Binding-site contacts:
Ligand atom C7 contacts residue ASN61 of chain 1.A at 3.2 Å.
Ligand atom C4 contacts residue ASN61 of chain 1.A at 4.2 Å.
Ligand atom C5 contacts residue ASN61 of chain 1.A at 3.7 Å.
Ligand atom C1 contacts residue ASN61 of chain 1.A at 1.4 Å.
Ligand atom N2 contacts residue ASN61 of chain 1.A at 2.8 Å (h-bond).
Ligand atom O6 contacts residue ASN61 of chain 1.A at 3.9 Å.
Ligand atom C2 contacts residue ASN61 of chain 1.A at 2.5 Å.
Ligand atom C8 contacts residue ASN61 of chain 1.A at 4.3 Å.
Ligand atom O7 contacts residue ASN61 of chain 1.A at 3.1 Å.
Ligand atom C3 contacts residue ASN61 of chain 1.A at 3.8 Å.
Ligand atom O5 contacts residue THR60 of chain 1.A at 4.4 Å.
Ligand atom O6 contacts residue THR60 of chain 1.A at 3.5 Å (h-bond).
Ligand atom O5 contacts residue ASN61 of chain 1.A at 2.4 Å (h-bond).

This small molecule binds to this protein.
Small molecule (SMILES): CC(=O)N[C@@H]1[C@@H](O)[C@H](O)[C@@H](CO)O[C@H]1O

Sequence of chain 1.A:
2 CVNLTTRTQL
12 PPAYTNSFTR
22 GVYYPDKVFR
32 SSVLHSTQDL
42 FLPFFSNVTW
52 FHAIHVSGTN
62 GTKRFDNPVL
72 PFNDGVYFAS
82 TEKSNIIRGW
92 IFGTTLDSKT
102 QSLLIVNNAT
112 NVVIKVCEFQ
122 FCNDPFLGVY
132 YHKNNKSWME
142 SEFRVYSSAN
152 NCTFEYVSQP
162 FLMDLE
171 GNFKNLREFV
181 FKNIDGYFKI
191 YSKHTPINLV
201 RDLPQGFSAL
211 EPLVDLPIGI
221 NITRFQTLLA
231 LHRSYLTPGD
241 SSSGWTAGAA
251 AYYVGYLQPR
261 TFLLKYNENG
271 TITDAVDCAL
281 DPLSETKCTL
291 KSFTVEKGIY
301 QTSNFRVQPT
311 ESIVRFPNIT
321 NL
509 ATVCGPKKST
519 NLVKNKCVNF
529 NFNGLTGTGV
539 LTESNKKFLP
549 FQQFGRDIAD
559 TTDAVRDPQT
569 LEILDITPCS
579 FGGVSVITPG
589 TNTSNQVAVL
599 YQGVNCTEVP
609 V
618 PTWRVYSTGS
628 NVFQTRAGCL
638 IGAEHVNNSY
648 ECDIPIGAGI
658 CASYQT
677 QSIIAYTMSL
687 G